Binding-site contacts:
Ligand atom O5 contacts residue TRP208 of chain 1.A at 4.1 Å.
Ligand atom C5 contacts residue ASP205 of chain 1.A at 4.0 Å.
Ligand atom N2 contacts residue ASN204 of chain 1.A at 2.9 Å (h-bond).
Ligand atom O2 contacts residue LYS75 of chain 1.A at 3.3 Å.
Ligand atom C2 contacts residue ASN204 of chain 1.A at 2.5 Å.
Ligand atom C8 contacts residue GLN244 of chain 1.A at 3.9 Å.
Ligand atom O6 contacts residue GLU209 of chain 1.A at 4.0 Å.
Ligand atom C5 contacts residue TRP208 of chain 1.A at 4.0 Å (hydrophobic).
Ligand atom C1 contacts residue ASN204 of chain 1.A at 1.5 Å.
Ligand atom C5 contacts residue ASN204 of chain 1.A at 3.5 Å.
Ligand atom C7 contacts residue ASN204 of chain 1.A at 3.3 Å.
Ligand atom C3 contacts residue ASN204 of chain 1.A at 3.8 Å.
Ligand atom C7 contacts residue LEU93 of chain 1.A at 4.5 Å (hydrophobic).
Ligand atom O5 contacts residue ASP205 of chain 1.A at 3.3 Å (salt-bridge).
Ligand atom C4 contacts residue ASN204 of chain 1.A at 4.2 Å.
Ligand atom O6 contacts residue ASP205 of chain 1.A at 2.8 Å (salt-bridge).
Ligand atom C8 contacts residue LEU93 of chain 1.A at 4.0 Å (hydrophobic).
Ligand atom O5 contacts residue ASN204 of chain 1.A at 2.3 Å (h-bond).
Ligand atom C8 contacts residue ASN204 of chain 1.A at 4.2 Å.
Ligand atom O7 contacts residue TRP208 of chain 1.A at 3.6 Å.
Ligand atom C1 contacts residue ASP205 of chain 1.A at 4.4 Å.
Ligand atom O7 contacts residue LEU93 of chain 1.A at 4.3 Å.
Ligand atom C6 contacts residue ASP205 of chain 1.A at 3.7 Å.
Ligand atom C1 contacts residue TRP208 of chain 1.A at 3.9 Å (hydrophobic).
Ligand atom C6 contacts residue TRP208 of chain 1.A at 4.0 Å (hydrophobic).
Ligand atom C6 contacts residue GLU209 of chain 1.A at 4.3 Å.
Ligand atom O7 contacts residue ASN204 of chain 1.A at 3.6 Å.
Ligand atom C8 contacts residue GLU214 of chain 1.A at 3.7 Å.

Sequence of chain 1.A:
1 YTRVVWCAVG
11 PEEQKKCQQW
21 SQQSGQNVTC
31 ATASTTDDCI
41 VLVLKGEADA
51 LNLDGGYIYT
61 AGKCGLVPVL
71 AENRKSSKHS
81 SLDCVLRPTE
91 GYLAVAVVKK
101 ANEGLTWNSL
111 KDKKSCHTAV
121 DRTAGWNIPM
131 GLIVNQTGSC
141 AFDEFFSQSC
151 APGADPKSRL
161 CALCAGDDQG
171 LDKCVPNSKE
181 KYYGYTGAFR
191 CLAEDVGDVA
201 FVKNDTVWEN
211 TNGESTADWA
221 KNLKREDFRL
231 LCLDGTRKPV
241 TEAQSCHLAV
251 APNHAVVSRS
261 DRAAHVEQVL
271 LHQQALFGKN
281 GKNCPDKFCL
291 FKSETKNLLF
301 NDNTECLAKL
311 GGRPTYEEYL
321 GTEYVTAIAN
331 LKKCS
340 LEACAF

The small molecule below binds the protein below.
Small molecule (SMILES): CC(=O)N[C@H]1[C@H](O[C@H]2[C@H](O)[C@@H](NC(C)=O)CO[C@@H]2CO)O[C@H](CO)[C@@H](O[C@H]2O[C@H](CO)[C@@H](O[C@@H]3O[C@H](CO)[C@@H](O[C@@H]4O[C@H](CO)[C@@H](O[C@H]5O[C@H](CO)[C@@H](O)[C@H](O)[C@@H]5O)[C@H](O)[C@@H]4O)[C@H](O)[C@@H]3O)[C@H](O)[C@@H]2O)[C@@H]1O